Sequence of chain 47.B:
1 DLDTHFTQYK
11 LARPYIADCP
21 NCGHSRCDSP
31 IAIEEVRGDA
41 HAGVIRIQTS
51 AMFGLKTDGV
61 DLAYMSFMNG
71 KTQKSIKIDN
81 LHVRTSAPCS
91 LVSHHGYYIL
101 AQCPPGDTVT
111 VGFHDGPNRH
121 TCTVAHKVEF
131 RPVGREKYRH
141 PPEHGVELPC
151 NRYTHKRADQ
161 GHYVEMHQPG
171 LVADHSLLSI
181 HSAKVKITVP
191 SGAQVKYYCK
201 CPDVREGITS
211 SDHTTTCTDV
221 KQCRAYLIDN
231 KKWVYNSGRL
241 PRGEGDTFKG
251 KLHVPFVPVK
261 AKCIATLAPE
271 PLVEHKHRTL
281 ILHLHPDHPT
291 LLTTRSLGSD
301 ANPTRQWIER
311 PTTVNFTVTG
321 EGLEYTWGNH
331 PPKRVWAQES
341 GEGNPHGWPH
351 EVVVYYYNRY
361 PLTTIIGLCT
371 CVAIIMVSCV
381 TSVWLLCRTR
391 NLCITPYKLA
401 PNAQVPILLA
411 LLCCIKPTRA

Binding-site contacts:
Ligand atom C2 contacts residue ASN315 of chain 47.B at 2.5 Å.
Ligand atom O5 contacts residue VAL314 of chain 47.B at 3.8 Å.
Ligand atom O7 contacts residue ASN315 of chain 47.B at 4.2 Å.
Ligand atom C4 contacts residue ASN315 of chain 47.B at 4.3 Å.
Ligand atom N2 contacts residue ASN315 of chain 47.B at 2.8 Å (h-bond).
Ligand atom C6 contacts residue ASN315 of chain 47.B at 4.5 Å.
Ligand atom C3 contacts residue ASN315 of chain 47.B at 3.8 Å.
Ligand atom C1 contacts residue ASN315 of chain 47.B at 1.4 Å.
Ligand atom C8 contacts residue ASN315 of chain 47.B at 3.5 Å.
Ligand atom O5 contacts residue THR313 of chain 47.B at 4.3 Å.
Ligand atom C6 contacts residue THR313 of chain 47.B at 4.5 Å.
Ligand atom O5 contacts residue ASN315 of chain 47.B at 2.4 Å (h-bond).
Ligand atom C1 contacts residue VAL314 of chain 47.B at 4.4 Å (hydrophobic).
Ligand atom C5 contacts residue ASN315 of chain 47.B at 3.7 Å.
Ligand atom C7 contacts residue ASN315 of chain 47.B at 3.3 Å.
Ligand atom C8 contacts residue ILE281 of chain 47.B at 4.5 Å (hydrophobic).

A protein and the small-molecule ligand that binds it are described below.
Small molecule (SMILES): CC(=O)N[C@@H]1[C@@H](O)[C@H](O)[C@@H](CO)O[C@H]1O